Sequence of chain 21.Z:
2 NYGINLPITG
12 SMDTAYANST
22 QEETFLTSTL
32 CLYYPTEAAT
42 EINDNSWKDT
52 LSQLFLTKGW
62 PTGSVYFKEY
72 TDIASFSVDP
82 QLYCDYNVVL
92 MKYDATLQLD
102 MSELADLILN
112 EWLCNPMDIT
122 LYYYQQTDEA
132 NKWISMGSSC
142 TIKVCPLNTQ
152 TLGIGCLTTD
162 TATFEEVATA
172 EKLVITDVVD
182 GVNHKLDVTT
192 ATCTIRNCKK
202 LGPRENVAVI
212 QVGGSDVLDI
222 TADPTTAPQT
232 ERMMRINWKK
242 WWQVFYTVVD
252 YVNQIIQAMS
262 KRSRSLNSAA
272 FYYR

A protein and the small-molecule ligand that binds it are described below.
Small molecule (SMILES): CC(=O)N[C@H]1[C@H](O[C@H]2[C@H](O)[C@@H](NC(C)=O)CO[C@@H]2CO)O[C@H](CO)[C@@H](O)[C@@H]1O

Binding-site contacts:
Ligand atom C1 contacts residue ASN19 of chain 21.Z at 1.9 Å.
Ligand atom C3 contacts residue ASN19 of chain 21.Z at 4.4 Å.
Ligand atom O7 contacts residue ASN19 of chain 21.Z at 4.5 Å.
Ligand atom C2 contacts residue ASN19 of chain 21.Z at 3.4 Å.
Ligand atom N2 contacts residue ASN19 of chain 21.Z at 4.0 Å.
Ligand atom O5 contacts residue ASN19 of chain 21.Z at 2.2 Å (h-bond).
Ligand atom C5 contacts residue ASN19 of chain 21.Z at 3.4 Å.
Ligand atom O6 contacts residue ASN19 of chain 21.Z at 4.5 Å.
Ligand atom C6 contacts residue ASN19 of chain 21.Z at 4.1 Å.